This small molecule binds to this protein.
Small molecule (SMILES): N[C@@H](CCC(=O)O)C(=O)O

Binding-site contacts:
Ligand atom CA contacts residue GLU221 of chain 2.B at 3.4 Å.
Ligand atom OXT contacts residue TYR89 of chain 2.B at 3.4 Å.
Ligand atom O contacts residue ARG124 of chain 2.B at 2.8 Å (salt-bridge).
Ligand atom CD contacts residue THR171 of chain 2.B at 3.3 Å.
Ligand atom N contacts residue TYR248 of chain 2.B at 3.7 Å.
Ligand atom O contacts residue TYR89 of chain 2.B at 3.6 Å.
Ligand atom OXT contacts residue SER170 of chain 2.B at 2.9 Å (h-bond).
Ligand atom N contacts residue THR119 of chain 2.B at 2.9 Å (h-bond).
Ligand atom O contacts residue THR119 of chain 2.B at 2.9 Å (h-bond).
Ligand atom N contacts residue GLU221 of chain 2.B at 2.8 Å (salt-bridge).
Ligand atom CA contacts residue SER170 of chain 2.B at 3.4 Å.
Ligand atom OE1 contacts residue GLY169 of chain 2.B at 3.7 Å.
Ligand atom CD contacts residue GLU221 of chain 2.B at 3.9 Å.
Ligand atom OE2 contacts residue GLU221 of chain 2.B at 3.8 Å.
Ligand atom CD contacts residue LEU166 of chain 2.B at 4.1 Å (hydrophobic).
Ligand atom OE1 contacts residue THR171 of chain 2.B at 3.1 Å (h-bond).
Ligand atom CB contacts residue TYR89 of chain 2.B at 3.4 Å (hydrophobic).
Ligand atom C contacts residue SER170 of chain 2.B at 3.4 Å.
Ligand atom CA contacts residue TYR89 of chain 2.B at 4.1 Å (hydrophobic).
Ligand atom CG contacts residue LEU166 of chain 2.B at 3.8 Å (hydrophobic).
Ligand atom OE1 contacts residue SER170 of chain 2.B at 3.3 Å (h-bond).
Ligand atom CB contacts residue LEU166 of chain 2.B at 4.1 Å (hydrophobic).
Ligand atom CG contacts residue TYR89 of chain 2.B at 4.2 Å (hydrophobic).
Ligand atom OE2 contacts residue THR171 of chain 2.B at 2.6 Å (h-bond).
Ligand atom C contacts residue TYR89 of chain 2.B at 3.7 Å (hydrophobic).
Ligand atom N contacts residue SER170 of chain 2.B at 4.1 Å.
Ligand atom O contacts residue LEU118 of chain 2.B at 3.6 Å.
Ligand atom CG contacts residue GLU221 of chain 2.B at 3.6 Å.
Ligand atom OXT contacts residue GLY169 of chain 2.B at 3.3 Å.
Ligand atom C contacts residue THR119 of chain 2.B at 3.6 Å.
Ligand atom N contacts residue PRO117 of chain 2.B at 2.8 Å (h-bond).
Ligand atom CA contacts residue PRO117 of chain 2.B at 4.0 Å (hydrophobic).
Ligand atom OE1 contacts residue LEU166 of chain 2.B at 4.2 Å.
Ligand atom O contacts residue SER170 of chain 2.B at 4.0 Å.
Ligand atom CB contacts residue GLU221 of chain 2.B at 4.1 Å.
Ligand atom CA contacts residue THR119 of chain 2.B at 3.5 Å.
Ligand atom O contacts residue PRO117 of chain 2.B at 3.7 Å.
Ligand atom C contacts residue ARG124 of chain 2.B at 3.4 Å.
Ligand atom OXT contacts residue ARG124 of chain 2.B at 2.8 Å (salt-bridge).
Ligand atom N contacts residue TYR89 of chain 2.B at 4.1 Å.

Sequence of chain 2.B:
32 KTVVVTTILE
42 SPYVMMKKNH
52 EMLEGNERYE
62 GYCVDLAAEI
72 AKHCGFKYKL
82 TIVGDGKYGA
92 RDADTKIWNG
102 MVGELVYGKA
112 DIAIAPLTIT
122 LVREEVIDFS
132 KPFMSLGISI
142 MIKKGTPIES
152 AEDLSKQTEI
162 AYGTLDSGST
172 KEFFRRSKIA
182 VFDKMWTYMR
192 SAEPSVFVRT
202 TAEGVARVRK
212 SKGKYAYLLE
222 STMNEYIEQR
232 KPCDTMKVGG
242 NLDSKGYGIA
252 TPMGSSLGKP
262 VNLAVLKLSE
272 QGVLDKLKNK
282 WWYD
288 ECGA